Sequence of chain 1.A:
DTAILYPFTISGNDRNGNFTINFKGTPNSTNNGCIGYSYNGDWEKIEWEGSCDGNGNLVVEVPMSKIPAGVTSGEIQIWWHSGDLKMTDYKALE

Binding-site contacts:
Ligand atom O4 contacts residue TRP49 of chain 1.A at 3.3 Å (h-bond).
Ligand atom O5 contacts residue TRP85 of chain 1.A at 4.0 Å.
Ligand atom O3 contacts residue GLU81 of chain 1.A at 2.5 Å (salt-bridge).
Ligand atom C5 contacts residue GLN83 of chain 1.A at 3.9 Å.
Ligand atom C3 contacts residue GLU81 of chain 1.A at 3.1 Å.
Ligand atom O3 contacts residue LYS51 of chain 1.A at 3.1 Å (salt-bridge).
Ligand atom O6 contacts residue TRP49 of chain 1.A at 3.9 Å.
Ligand atom C3 contacts residue GLN83 of chain 1.A at 3.9 Å.
Ligand atom C2 contacts residue GLN83 of chain 1.A at 3.6 Å.
Ligand atom O4 contacts residue TRP85 of chain 1.A at 3.9 Å.
Ligand atom C2 contacts residue TRP49 of chain 1.A at 3.8 Å (hydrophobic).
Ligand atom O3 contacts residue GLN83 of chain 1.A at 3.3 Å (h-bond).
Ligand atom C4 contacts residue GLN83 of chain 1.A at 3.4 Å.
Ligand atom C2 contacts residue LYS51 of chain 1.A at 3.9 Å.
Ligand atom O3 contacts residue TRP85 of chain 1.A at 3.6 Å.
Ligand atom C1 contacts residue NA1 of chain 1.E at 3.6 Å.
Ligand atom O1 contacts residue NA1 of chain 1.E at 2.5 Å (h-bond).
Ligand atom O2 contacts residue ALA9 of chain 1.A at 3.4 Å.
Ligand atom C5 contacts residue TRP49 of chain 1.A at 3.8 Å (hydrophobic).
Ligand atom C2 contacts residue GLU81 of chain 1.A at 3.9 Å.
Ligand atom O2 contacts residue NA1 of chain 1.E at 2.5 Å (h-bond).
Ligand atom O4 contacts residue GLN83 of chain 1.A at 3.6 Å.
Ligand atom O6 contacts residue LEU11 of chain 1.A at 4.0 Å.
Ligand atom O2 contacts residue TRP49 of chain 1.A at 3.0 Å (h-bond).
Ligand atom C6 contacts residue TRP85 of chain 1.A at 3.6 Å (hydrophobic).
Ligand atom O5 contacts residue GLN83 of chain 1.A at 3.3 Å (h-bond).
Ligand atom C5 contacts residue TRP85 of chain 1.A at 3.7 Å (hydrophobic).
Ligand atom O2 contacts residue LYS51 of chain 1.A at 3.0 Å (salt-bridge).
Ligand atom C6 contacts residue LEU11 of chain 1.A at 3.9 Å (hydrophobic).
Ligand atom C2 contacts residue NA1 of chain 1.E at 3.3 Å.
Ligand atom C4 contacts residue TRP49 of chain 1.A at 4.0 Å (hydrophobic).
Ligand atom O2 contacts residue GLU81 of chain 1.A at 3.0 Å (salt-bridge).
Ligand atom O3 contacts residue LEU11 of chain 1.A at 3.8 Å.
Ligand atom C3 contacts residue ALA9 of chain 1.A at 4.1 Å (hydrophobic).
Ligand atom C2 contacts residue ALA9 of chain 1.A at 4.1 Å (hydrophobic).
Ligand atom C1 contacts residue GLN83 of chain 1.A at 3.9 Å.
Ligand atom C3 contacts residue LYS51 of chain 1.A at 3.8 Å.
Ligand atom C6 contacts residue GLN83 of chain 1.A at 4.0 Å.
Ligand atom C3 contacts residue TRP49 of chain 1.A at 3.7 Å (hydrophobic).
Ligand atom C1 contacts residue TRP85 of chain 1.A at 4.0 Å (hydrophobic).

A small-molecule ligand and the protein it binds are described below.
Small molecule (SMILES): OC[C@H]1O[C@@H](O[C@H]2[C@H](O)[C@@H](O)[C@H](O[C@H]3[C@H](O)[C@@H](O)[C@H](O)O[C@@H]3CO)O[C@@H]2CO)[C@H](O)[C@@H](O)[C@@H]1O